Sequence of chain 1.F:
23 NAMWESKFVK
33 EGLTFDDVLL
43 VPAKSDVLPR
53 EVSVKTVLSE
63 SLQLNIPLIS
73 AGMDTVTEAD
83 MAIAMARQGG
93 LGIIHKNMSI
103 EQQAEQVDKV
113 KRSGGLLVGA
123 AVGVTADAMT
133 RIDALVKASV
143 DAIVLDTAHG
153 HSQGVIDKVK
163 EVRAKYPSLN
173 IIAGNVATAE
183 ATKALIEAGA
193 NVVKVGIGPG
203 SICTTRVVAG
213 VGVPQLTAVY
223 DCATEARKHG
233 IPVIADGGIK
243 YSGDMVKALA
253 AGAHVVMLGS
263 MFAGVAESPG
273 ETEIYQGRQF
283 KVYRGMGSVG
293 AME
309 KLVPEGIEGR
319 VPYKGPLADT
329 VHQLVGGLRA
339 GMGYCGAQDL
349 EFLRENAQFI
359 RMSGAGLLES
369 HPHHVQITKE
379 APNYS

This protein binds this small molecule.
Small molecule (SMILES): C=C(C)c1cccc(C(C)(C)NC(=O)Nc2ccc(Cl)c(N[C@@H]3OC[C@@H](O)[C@@H](O)[C@@H]3O)c2)c1

Binding-site contacts:
Ligand atom CL contacts residue HIS151 of chain 1.F at 3.7 Å.
Ligand atom O2 contacts residue ALA150 of chain 1.F at 3.6 Å.
Ligand atom C26 contacts residue LEU50 of chain 1.E at 3.8 Å (hydrophobic).
Ligand atom C25 contacts residue HIS151 of chain 1.F at 3.9 Å.
Ligand atom C8 contacts residue ALA150 of chain 1.F at 3.6 Å (hydrophobic).
Ligand atom C10 contacts residue GLU313 of chain 1.F at 3.8 Å.
Ligand atom N4 contacts residue GLU313 of chain 1.F at 3.2 Å (salt-bridge).
Ligand atom C18 contacts residue TYR342 of chain 1.E at 3.7 Å (hydrophobic).
Ligand atom C22 contacts residue ALA150 of chain 1.F at 3.6 Å (hydrophobic).
Ligand atom O4 contacts residue VAL157 of chain 1.F at 3.4 Å.
Ligand atom C2 contacts residue GLY289 of chain 1.F at 3.8 Å.
Ligand atom C3 contacts residue MET288 of chain 1.F at 3.7 Å (hydrophobic).
Ligand atom C18 contacts residue GLU313 of chain 1.F at 3.9 Å.
Ligand atom C18 contacts residue PRO51 of chain 1.E at 3.7 Å (hydrophobic).
Ligand atom CL contacts residue GLY341 of chain 1.E at 3.1 Å.
Ligand atom C24 contacts residue THR149 of chain 1.F at 3.7 Å.
Ligand atom O6 contacts residue THR149 of chain 1.F at 3.8 Å.
Ligand atom C7 contacts residue IMP1 of chain 1.BA at 3.5 Å.
Ligand atom C25 contacts residue VAL157 of chain 1.F at 3.9 Å (hydrophobic).
Ligand atom C19 contacts residue PRO51 of chain 1.E at 3.5 Å (hydrophobic).
Ligand atom C8 contacts residue GLU313 of chain 1.F at 3.3 Å.
Ligand atom C10 contacts residue ALA150 of chain 1.F at 3.9 Å (hydrophobic).
Ligand atom C25 contacts residue THR149 of chain 1.F at 3.6 Å.
Ligand atom C13 contacts residue GLY289 of chain 1.F at 3.8 Å.
Ligand atom C13 contacts residue VAL311 of chain 1.F at 3.6 Å (hydrophobic).
Ligand atom O4 contacts residue HIS151 of chain 1.F at 2.7 Å (h-bond).
Ligand atom C8 contacts residue THR207 of chain 1.F at 3.6 Å.
Ligand atom C19 contacts residue ALA338 of chain 1.E at 3.7 Å (hydrophobic).
Ligand atom C29 contacts residue LEU50 of chain 1.E at 3.7 Å (hydrophobic).
Ligand atom C27 contacts residue LEU50 of chain 1.E at 3.9 Å (hydrophobic).
Ligand atom C7 contacts residue ALA150 of chain 1.F at 3.7 Å (hydrophobic).
Ligand atom C9 contacts residue IMP1 of chain 1.BA at 3.4 Å.
Ligand atom C3 contacts residue GLY289 of chain 1.F at 3.8 Å.
Ligand atom N1 contacts residue HIS151 of chain 1.F at 3.8 Å.
Ligand atom N3 contacts residue GLU313 of chain 1.F at 3.5 Å (salt-bridge).
Ligand atom O5 contacts residue VAL157 of chain 1.F at 3.4 Å.
Ligand atom C8 contacts residue IMP1 of chain 1.BA at 3.3 Å.
Ligand atom C8 contacts residue TYR342 of chain 1.E at 3.5 Å (hydrophobic).
Ligand atom O4 contacts residue SER154 of chain 1.F at 3.3 Å (h-bond).
Ligand atom C13 contacts residue GLU313 of chain 1.F at 3.8 Å.

Sequence of chain 1.E:
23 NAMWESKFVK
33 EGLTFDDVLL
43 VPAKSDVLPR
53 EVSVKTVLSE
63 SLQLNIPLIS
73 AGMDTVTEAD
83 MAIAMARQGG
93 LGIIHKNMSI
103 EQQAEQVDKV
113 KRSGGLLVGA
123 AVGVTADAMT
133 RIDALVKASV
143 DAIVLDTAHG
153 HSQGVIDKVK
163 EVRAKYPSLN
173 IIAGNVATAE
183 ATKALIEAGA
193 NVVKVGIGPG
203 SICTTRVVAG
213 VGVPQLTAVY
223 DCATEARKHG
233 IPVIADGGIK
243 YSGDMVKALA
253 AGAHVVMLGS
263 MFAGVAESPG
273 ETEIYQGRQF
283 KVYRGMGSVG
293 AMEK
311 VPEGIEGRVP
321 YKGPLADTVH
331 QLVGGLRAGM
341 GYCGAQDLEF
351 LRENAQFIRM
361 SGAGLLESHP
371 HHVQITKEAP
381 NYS